Binding-site contacts:
Ligand atom N2 contacts residue ASN749 of chain 1.B at 4.5 Å.
Ligand atom C4 contacts residue ASN751 of chain 1.B at 4.3 Å.
Ligand atom O6 contacts residue ARG543 of chain 1.B at 3.3 Å (salt-bridge).
Ligand atom C5 contacts residue ASN751 of chain 1.B at 3.5 Å.
Ligand atom O5 contacts residue LEU729 of chain 1.B at 4.5 Å.
Ligand atom C1 contacts residue ASN751 of chain 1.B at 1.4 Å.
Ligand atom C7 contacts residue ASN749 of chain 1.B at 3.8 Å.
Ligand atom C7 contacts residue CYS750 of chain 1.B at 3.5 Å (hydrophobic).
Ligand atom O7 contacts residue ASN751 of chain 1.B at 2.7 Å (h-bond).
Ligand atom C6 contacts residue NAG1 of chain 1.I at 3.8 Å.
Ligand atom O7 contacts residue ASN749 of chain 1.B at 2.8 Å (h-bond).
Ligand atom N2 contacts residue ASN751 of chain 1.B at 3.2 Å (h-bond).
Ligand atom C7 contacts residue ASN751 of chain 1.B at 3.5 Å.
Ligand atom C3 contacts residue ASN751 of chain 1.B at 3.9 Å.
Ligand atom O5 contacts residue ARG543 of chain 1.B at 3.9 Å.
Ligand atom C5 contacts residue NAG1 of chain 1.I at 4.1 Å.
Ligand atom C2 contacts residue ASN749 of chain 1.B at 4.4 Å.
Ligand atom O5 contacts residue ASN751 of chain 1.B at 2.3 Å (h-bond).
Ligand atom C2 contacts residue ASN751 of chain 1.B at 2.7 Å.
Ligand atom O5 contacts residue NAG1 of chain 1.I at 4.1 Å.
Ligand atom C6 contacts residue ARG543 of chain 1.B at 3.7 Å.
Ligand atom C8 contacts residue CYS750 of chain 1.B at 3.5 Å (hydrophobic).
Ligand atom C5 contacts residue ARG543 of chain 1.B at 4.4 Å.
Ligand atom O6 contacts residue NAG1 of chain 1.I at 2.6 Å (h-bond).
Ligand atom O7 contacts residue CYS750 of chain 1.B at 2.8 Å (h-bond).

Sequence of chain 1.B:
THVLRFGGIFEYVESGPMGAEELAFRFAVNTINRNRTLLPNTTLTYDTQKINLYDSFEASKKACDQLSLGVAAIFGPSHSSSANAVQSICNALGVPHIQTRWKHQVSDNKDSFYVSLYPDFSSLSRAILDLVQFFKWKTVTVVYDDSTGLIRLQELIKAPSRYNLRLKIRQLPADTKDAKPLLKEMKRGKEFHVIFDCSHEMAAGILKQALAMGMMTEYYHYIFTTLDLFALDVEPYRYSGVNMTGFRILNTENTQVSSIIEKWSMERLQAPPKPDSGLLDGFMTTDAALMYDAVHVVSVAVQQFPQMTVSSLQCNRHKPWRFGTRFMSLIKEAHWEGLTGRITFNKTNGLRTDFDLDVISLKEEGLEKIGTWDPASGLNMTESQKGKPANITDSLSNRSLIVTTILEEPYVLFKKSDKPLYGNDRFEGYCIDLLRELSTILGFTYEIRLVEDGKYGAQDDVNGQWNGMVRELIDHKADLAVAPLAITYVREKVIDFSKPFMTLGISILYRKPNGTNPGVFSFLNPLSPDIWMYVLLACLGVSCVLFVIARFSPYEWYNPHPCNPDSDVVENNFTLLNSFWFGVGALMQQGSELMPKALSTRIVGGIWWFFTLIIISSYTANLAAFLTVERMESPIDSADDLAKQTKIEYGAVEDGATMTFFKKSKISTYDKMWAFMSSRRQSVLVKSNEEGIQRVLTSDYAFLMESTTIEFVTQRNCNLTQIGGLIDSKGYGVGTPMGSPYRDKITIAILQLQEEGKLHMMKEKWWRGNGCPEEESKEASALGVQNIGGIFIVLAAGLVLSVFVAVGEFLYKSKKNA

A small-molecule ligand and the protein it binds are described below.
Small molecule (SMILES): CC(=O)N[C@H]1[C@H](O[C@H]2[C@H](O)[C@@H](NC(C)=O)CO[C@@H]2CO)O[C@H](CO)[C@@H](O)[C@@H]1O